This protein binds this small molecule.
Small molecule (SMILES): Cc1cc(O)cc(C)c1NS(=O)(=O)c1ccccc1

Binding-site contacts:
Ligand atom C12 contacts residue ILE159 of chain 1.A at 4.3 Å (hydrophobic).
Ligand atom O3 contacts residue LEU114 of chain 1.A at 2.7 Å (h-bond).
Ligand atom C14 contacts residue LEU119 of chain 1.A at 3.8 Å (hydrophobic).
Ligand atom O3 contacts residue LEU119 of chain 1.A at 3.2 Å (h-bond).
Ligand atom C13 contacts residue ILE159 of chain 1.A at 3.9 Å (hydrophobic).
Ligand atom C5 contacts residue PRO212 of chain 1.A at 4.0 Å (hydrophobic).
Ligand atom O2 contacts residue ILE159 of chain 1.A at 4.0 Å.
Ligand atom C9 contacts residue ILE159 of chain 1.A at 3.6 Å (hydrophobic).
Ligand atom C7 contacts residue ILE211 of chain 1.A at 3.6 Å (hydrophobic).
Ligand atom C12 contacts residue LEU119 of chain 1.A at 4.2 Å (hydrophobic).
Ligand atom O3 contacts residue ARG118 of chain 1.A at 3.5 Å.
Ligand atom C3 contacts residue LEU119 of chain 1.A at 3.6 Å (hydrophobic).
Ligand atom C3 contacts residue ILE211 of chain 1.A at 4.3 Å (hydrophobic).
Ligand atom C5 contacts residue LYS210 of chain 1.A at 4.2 Å.
Ligand atom O1 contacts residue ASN162 of chain 1.A at 4.3 Å.
Ligand atom C4 contacts residue LEU114 of chain 1.A at 3.6 Å (hydrophobic).
Ligand atom N contacts residue ILE211 of chain 1.A at 4.0 Å.
Ligand atom C3 contacts residue ARG118 of chain 1.A at 4.1 Å.
Ligand atom C1 contacts residue ILE211 of chain 1.A at 3.7 Å (hydrophobic).
Ligand atom C7 contacts residue LEU114 of chain 1.A at 4.2 Å (hydrophobic).
Ligand atom O2 contacts residue PHE209 of chain 1.A at 3.7 Å.
Ligand atom O2 contacts residue LEU114 of chain 1.A at 3.8 Å.
Ligand atom C13 contacts residue LEU119 of chain 1.A at 3.3 Å (hydrophobic).
Ligand atom C12 contacts residue ILE126 of chain 1.A at 4.3 Å (hydrophobic).
Ligand atom C11 contacts residue ILE159 of chain 1.A at 4.0 Å (hydrophobic).
Ligand atom C5 contacts residue LEU114 of chain 1.A at 3.5 Å (hydrophobic).
Ligand atom C4 contacts residue ILE211 of chain 1.A at 4.2 Å (hydrophobic).
Ligand atom C7 contacts residue PHE209 of chain 1.A at 3.5 Å (hydrophobic).
Ligand atom C4 contacts residue PRO212 of chain 1.A at 3.9 Å (hydrophobic).
Ligand atom O3 contacts residue PHE117 of chain 1.A at 3.0 Å (h-bond).
Ligand atom C14 contacts residue ILE159 of chain 1.A at 3.9 Å (hydrophobic).
Ligand atom C6 contacts residue ILE211 of chain 1.A at 3.5 Å (hydrophobic).
Ligand atom C10 contacts residue ILE159 of chain 1.A at 3.6 Å (hydrophobic).
Ligand atom C4 contacts residue LEU119 of chain 1.A at 4.0 Å (hydrophobic).
Ligand atom C6 contacts residue LEU114 of chain 1.A at 4.3 Å (hydrophobic).
Ligand atom C5 contacts residue ILE211 of chain 1.A at 4.1 Å (hydrophobic).
Ligand atom O1 contacts residue ILE159 of chain 1.A at 3.8 Å.
Ligand atom S contacts residue ILE159 of chain 1.A at 4.0 Å.
Ligand atom O3 contacts residue PRO212 of chain 1.A at 3.5 Å.
Ligand atom C7 contacts residue LYS210 of chain 1.A at 3.8 Å.

Sequence of chain 1.A:
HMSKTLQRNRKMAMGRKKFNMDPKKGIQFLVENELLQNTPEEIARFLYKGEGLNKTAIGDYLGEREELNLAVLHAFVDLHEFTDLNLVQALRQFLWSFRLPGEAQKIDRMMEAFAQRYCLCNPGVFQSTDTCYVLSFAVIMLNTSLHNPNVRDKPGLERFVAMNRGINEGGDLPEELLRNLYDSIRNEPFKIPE